Binding-site contacts:
Ligand atom CE contacts residue SER24 of chain 1.A at 4.4 Å.
Ligand atom CE contacts residue ZDC1 of chain 1.J at 2.3 Å.
Ligand atom CG contacts residue ZDC1 of chain 1.J at 3.7 Å.
Ligand atom CD contacts residue ZDC1 of chain 1.J at 3.5 Å.
Ligand atom NZ contacts residue ZDC1 of chain 1.J at 1.3 Å.

Sequence of chain 1.A:
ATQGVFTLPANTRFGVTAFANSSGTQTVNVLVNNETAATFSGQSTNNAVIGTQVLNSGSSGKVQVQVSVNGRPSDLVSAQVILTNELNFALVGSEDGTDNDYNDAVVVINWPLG

A small-molecule ligand and the protein it binds are described below.
Small molecule (SMILES): CC[C@H]1NC(=O)[C@H](C)NC(=O)[C@@H]2CSCc3cc(cc(c3C)CSC[C@@H](C(=O)N[C@@H](C)C(=O)N[C@@H](C)C(=O)N[C@@H](CCCCN)C(N)=O)NC1=O)C(=O)N[C@H](CCCCN)C(=O)N[C@H](C)C(=O)N[C@@H](CC(C)C)C(=O)N[C@@H](C)C(=O)N[C@H](C)C(=O)N2